The small molecule below binds the protein below.
Small molecule (SMILES): O=P(O)(O)OC[C@H](O)CO

Binding-site contacts:
Ligand atom O4P contacts residue LYS119 of chain 1.A at 4.2 Å.
Ligand atom O2 contacts residue GLU117 of chain 1.A at 3.2 Å (salt-bridge).
Ligand atom C1 contacts residue PHE216 of chain 1.A at 3.8 Å (hydrophobic).
Ligand atom C2 contacts residue HIS15 of chain 1.A at 3.9 Å.
Ligand atom O1 contacts residue GLU117 of chain 1.A at 3.0 Å (salt-bridge).
Ligand atom C3 contacts residue GLU117 of chain 1.A at 3.2 Å.
Ligand atom P contacts residue ARG16 of chain 1.A at 3.6 Å.
Ligand atom O1P contacts residue GLU117 of chain 1.A at 3.9 Å.
Ligand atom O2 contacts residue HIS15 of chain 1.A at 3.1 Å (h-bond).
Ligand atom O4P contacts residue MG1 of chain 1.F at 2.2 Å.
Ligand atom O1 contacts residue MG1 of chain 1.F at 3.5 Å.
Ligand atom O4P contacts residue HIS57 of chain 1.A at 3.2 Å.
Ligand atom C2 contacts residue MG1 of chain 1.F at 3.4 Å.
Ligand atom O1 contacts residue GLU42 of chain 1.A at 2.9 Å (salt-bridge).
Ligand atom C2 contacts residue PHE216 of chain 1.A at 4.0 Å (hydrophobic).
Ligand atom O1P contacts residue PHE151 of chain 1.A at 3.6 Å.
Ligand atom C2 contacts residue GLU117 of chain 1.A at 3.6 Å.
Ligand atom O4P contacts residue ASP44 of chain 1.A at 3.2 Å (salt-bridge).
Ligand atom O2P contacts residue MG1 of chain 1.F at 3.7 Å.
Ligand atom O3P contacts residue HIS57 of chain 1.A at 2.8 Å (h-bond).
Ligand atom P contacts residue HIS57 of chain 1.A at 3.5 Å.
Ligand atom P contacts residue MG1 of chain 1.F at 3.4 Å.
Ligand atom O2 contacts residue MG1 of chain 1.F at 2.2 Å.
Ligand atom O1 contacts residue ASN171 of chain 1.A at 3.6 Å.
Ligand atom O1P contacts residue MG1 of chain 1.F at 3.9 Å.
Ligand atom O2P contacts residue HIS57 of chain 1.A at 4.0 Å.
Ligand atom C3 contacts residue MG1 of chain 1.F at 3.6 Å.
Ligand atom C1 contacts residue GLU42 of chain 1.A at 3.7 Å.
Ligand atom C3 contacts residue PHE151 of chain 1.A at 3.4 Å (hydrophobic).
Ligand atom C2 contacts residue GLU42 of chain 1.A at 3.8 Å.
Ligand atom C3 contacts residue ASN171 of chain 1.A at 4.2 Å.
Ligand atom O2P contacts residue ARG16 of chain 1.A at 2.7 Å (salt-bridge).
Ligand atom C1 contacts residue GLU117 of chain 1.A at 3.9 Å.
Ligand atom C1 contacts residue MG1 of chain 1.F at 4.0 Å.
Ligand atom O2 contacts residue GLU42 of chain 1.A at 2.8 Å (salt-bridge).
Ligand atom O4P contacts residue GLU117 of chain 1.A at 3.0 Å (salt-bridge).
Ligand atom P contacts residue GLU117 of chain 1.A at 4.0 Å.
Ligand atom O4P contacts residue ARG16 of chain 1.A at 4.0 Å.
Ligand atom O3P contacts residue ARG16 of chain 1.A at 3.6 Å (salt-bridge).
Ligand atom O2P contacts residue HIS15 of chain 1.A at 2.9 Å (h-bond).

Sequence of chain 1.A:
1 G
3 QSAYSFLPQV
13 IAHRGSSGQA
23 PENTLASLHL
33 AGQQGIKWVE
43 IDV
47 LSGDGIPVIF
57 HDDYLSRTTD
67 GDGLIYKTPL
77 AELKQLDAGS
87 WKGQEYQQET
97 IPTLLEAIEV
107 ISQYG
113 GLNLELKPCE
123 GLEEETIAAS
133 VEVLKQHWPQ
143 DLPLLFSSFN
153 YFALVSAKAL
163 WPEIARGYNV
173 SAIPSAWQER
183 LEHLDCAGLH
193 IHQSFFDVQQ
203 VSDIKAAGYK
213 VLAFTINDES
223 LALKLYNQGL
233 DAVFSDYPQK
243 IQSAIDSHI